A small-molecule ligand and the protein it binds are described below.
Small molecule (SMILES): C[C@]12CC[C@@H]3c4ccc(O)cc4CC[C@H]3[C@@H]1CC[C@@H]2O

Binding-site contacts:
Ligand atom C1 contacts residue PHE104 of chain 1.C at 3.9 Å (hydrophobic).
Ligand atom C17 contacts residue HIS224 of chain 1.C at 3.5 Å.
Ligand atom C2 contacts residue PHE104 of chain 1.C at 4.2 Å (hydrophobic).
Ligand atom C16 contacts residue MET121 of chain 1.C at 3.7 Å (hydrophobic).
Ligand atom C4 contacts residue LEU87 of chain 1.C at 3.2 Å (hydrophobic).
Ligand atom C16 contacts residue HIS224 of chain 1.C at 3.6 Å.
Ligand atom C4 contacts residue LEU91 of chain 1.C at 4.1 Å (hydrophobic).
Ligand atom C17 contacts residue MET121 of chain 1.C at 4.2 Å (hydrophobic).
Ligand atom O17 contacts residue GLY221 of chain 1.C at 3.8 Å.
Ligand atom O3 contacts residue GLU53 of chain 1.C at 2.6 Å (salt-bridge).
Ligand atom C9 contacts residue PHE104 of chain 1.C at 3.9 Å (hydrophobic).
Ligand atom C11 contacts residue LEU46 of chain 1.C at 4.1 Å (hydrophobic).
Ligand atom C7 contacts residue LEU128 of chain 1.C at 4.0 Å (hydrophobic).
Ligand atom O3 contacts residue LEU87 of chain 1.C at 3.5 Å (h-bond).
Ligand atom C16 contacts residue ILE124 of chain 1.C at 3.6 Å (hydrophobic).
Ligand atom C15 contacts residue ILE124 of chain 1.C at 4.1 Å (hydrophobic).
Ligand atom C15 contacts residue GLY221 of chain 1.C at 3.9 Å.
Ligand atom C7 contacts residue MET88 of chain 1.C at 4.1 Å (hydrophobic).
Ligand atom C6 contacts residue MET88 of chain 1.C at 3.5 Å (hydrophobic).
Ligand atom C16 contacts residue GLY221 of chain 1.C at 3.6 Å.
Ligand atom C1 contacts residue LEU46 of chain 1.C at 4.2 Å (hydrophobic).
Ligand atom C3 contacts residue LEU87 of chain 1.C at 3.8 Å (hydrophobic).
Ligand atom O17 contacts residue LEU225 of chain 1.C at 3.3 Å.
Ligand atom C2 contacts residue ALA50 of chain 1.C at 4.0 Å (hydrophobic).
Ligand atom C12 contacts residue LEU46 of chain 1.C at 4.2 Å (hydrophobic).
Ligand atom C5 contacts residue PHE104 of chain 1.C at 4.0 Å (hydrophobic).
Ligand atom C17 contacts residue MET43 of chain 1.C at 4.2 Å (hydrophobic).
Ligand atom C10 contacts residue PHE104 of chain 1.C at 3.6 Å (hydrophobic).
Ligand atom C2 contacts residue GLU53 of chain 1.C at 3.8 Å.
Ligand atom O17 contacts residue HIS224 of chain 1.C at 2.8 Å (h-bond).
Ligand atom O3 contacts residue ARG94 of chain 1.C at 3.2 Å (salt-bridge).
Ligand atom C1 contacts residue ALA50 of chain 1.C at 3.9 Å (hydrophobic).
Ligand atom C3 contacts residue GLU53 of chain 1.C at 3.6 Å.
Ligand atom C2 contacts residue LEU87 of chain 1.C at 4.3 Å (hydrophobic).
Ligand atom C18 contacts residue LEU225 of chain 1.C at 3.9 Å (hydrophobic).
Ligand atom C3 contacts residue ARG94 of chain 1.C at 4.2 Å.
Ligand atom C17 contacts residue GLY221 of chain 1.C at 4.2 Å.
Ligand atom C6 contacts residue LEU91 of chain 1.C at 3.7 Å (hydrophobic).
Ligand atom C5 contacts residue LEU91 of chain 1.C at 4.1 Å (hydrophobic).
Ligand atom C18 contacts residue GLY221 of chain 1.C at 4.0 Å.

Sequence of chain 1.C:
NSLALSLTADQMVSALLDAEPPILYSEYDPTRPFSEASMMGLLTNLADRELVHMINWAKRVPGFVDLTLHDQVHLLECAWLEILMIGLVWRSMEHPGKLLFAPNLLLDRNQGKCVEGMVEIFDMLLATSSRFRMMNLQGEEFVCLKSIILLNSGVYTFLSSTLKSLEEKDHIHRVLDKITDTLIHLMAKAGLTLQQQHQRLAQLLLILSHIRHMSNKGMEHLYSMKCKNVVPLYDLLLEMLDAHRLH